Binding-site contacts:
Ligand atom O5 contacts residue THR56 of chain 1.A at 4.1 Å.
Ligand atom C8 contacts residue GLN23 of chain 1.A at 4.3 Å.
Ligand atom C6 contacts residue LEU158 of chain 1.A at 4.0 Å (hydrophobic).
Ligand atom O7 contacts residue GLN23 of chain 1.A at 3.7 Å.
Ligand atom C6 contacts residue THR56 of chain 1.A at 3.9 Å.
Ligand atom O7 contacts residue HIS153 of chain 1.A at 4.2 Å.
Ligand atom N2 contacts residue ASN54 of chain 1.A at 3.0 Å (h-bond).
Ligand atom C4 contacts residue ASN54 of chain 1.A at 4.2 Å.
Ligand atom C7 contacts residue THR154 of chain 1.A at 4.2 Å.
Ligand atom C2 contacts residue ASN54 of chain 1.A at 2.5 Å.
Ligand atom C7 contacts residue HIS153 of chain 1.A at 3.9 Å.
Ligand atom C1 contacts residue ASN54 of chain 1.A at 1.4 Å.
Ligand atom O6 contacts residue ARG22 of chain 1.A at 4.1 Å.
Ligand atom C7 contacts residue ASN54 of chain 1.A at 3.6 Å.
Ligand atom C5 contacts residue MET57 of chain 1.A at 4.3 Å (hydrophobic).
Ligand atom O6 contacts residue MET57 of chain 1.A at 3.5 Å (h-bond).
Ligand atom C3 contacts residue ASN54 of chain 1.A at 3.8 Å.
Ligand atom C8 contacts residue ARG22 of chain 1.A at 3.4 Å.
Ligand atom O5 contacts residue MET57 of chain 1.A at 3.7 Å.
Ligand atom C6 contacts residue MET57 of chain 1.A at 3.8 Å (hydrophobic).
Ligand atom C5 contacts residue ASN54 of chain 1.A at 3.6 Å.
Ligand atom O5 contacts residue GLN23 of chain 1.A at 4.2 Å.
Ligand atom C2 contacts residue LEU158 of chain 1.A at 4.2 Å (hydrophobic).
Ligand atom O7 contacts residue THR154 of chain 1.A at 3.6 Å.
Ligand atom O7 contacts residue ALA155 of chain 1.A at 2.9 Å (h-bond).
Ligand atom C8 contacts residue THR154 of chain 1.A at 4.0 Å.
Ligand atom O7 contacts residue ASN54 of chain 1.A at 3.9 Å.
Ligand atom O6 contacts residue ALA155 of chain 1.A at 3.5 Å.
Ligand atom C2 contacts residue GLN23 of chain 1.A at 4.2 Å.
Ligand atom C7 contacts residue ALA155 of chain 1.A at 3.5 Å (hydrophobic).
Ligand atom C6 contacts residue ALA155 of chain 1.A at 3.4 Å (hydrophobic).
Ligand atom O4 contacts residue LEU158 of chain 1.A at 3.8 Å.
Ligand atom C5 contacts residue THR56 of chain 1.A at 4.0 Å.
Ligand atom O7 contacts residue LEU158 of chain 1.A at 3.5 Å.
Ligand atom C8 contacts residue HIS153 of chain 1.A at 3.3 Å.
Ligand atom C8 contacts residue ALA155 of chain 1.A at 3.4 Å (hydrophobic).
Ligand atom O3 contacts residue GLN23 of chain 1.A at 4.3 Å.
Ligand atom C1 contacts residue THR56 of chain 1.A at 4.3 Å.
Ligand atom O5 contacts residue ASN54 of chain 1.A at 2.3 Å (h-bond).
Ligand atom O6 contacts residue GLN23 of chain 1.A at 3.6 Å.

Sequence of chain 1.A:
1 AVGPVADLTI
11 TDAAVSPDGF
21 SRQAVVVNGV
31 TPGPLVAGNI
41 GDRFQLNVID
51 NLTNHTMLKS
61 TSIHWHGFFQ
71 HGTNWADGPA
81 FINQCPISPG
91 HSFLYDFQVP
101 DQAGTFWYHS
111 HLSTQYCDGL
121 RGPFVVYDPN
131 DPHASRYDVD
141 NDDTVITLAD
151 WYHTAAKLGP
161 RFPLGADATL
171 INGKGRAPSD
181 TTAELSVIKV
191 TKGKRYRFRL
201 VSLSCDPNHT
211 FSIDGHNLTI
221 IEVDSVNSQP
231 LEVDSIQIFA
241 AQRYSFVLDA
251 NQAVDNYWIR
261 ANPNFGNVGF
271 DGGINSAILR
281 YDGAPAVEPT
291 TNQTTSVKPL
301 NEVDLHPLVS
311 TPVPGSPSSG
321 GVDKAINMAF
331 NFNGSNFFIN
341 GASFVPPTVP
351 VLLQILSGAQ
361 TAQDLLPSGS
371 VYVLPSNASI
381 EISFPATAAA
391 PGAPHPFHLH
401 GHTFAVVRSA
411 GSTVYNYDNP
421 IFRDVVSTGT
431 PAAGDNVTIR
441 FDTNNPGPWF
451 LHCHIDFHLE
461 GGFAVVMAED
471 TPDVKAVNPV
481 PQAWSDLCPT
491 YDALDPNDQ

This protein binds this small molecule.
Small molecule (SMILES): CC(=O)N[C@H]1[C@H](O[C@H]2[C@H](O)[C@@H](NC(C)=O)CO[C@@H]2CO)O[C@H](CO)[C@@H](O[C@@H]2O[C@H](CO)[C@@H](O)[C@H](O)[C@@H]2O)[C@@H]1O